Sequence of chain 8.A:
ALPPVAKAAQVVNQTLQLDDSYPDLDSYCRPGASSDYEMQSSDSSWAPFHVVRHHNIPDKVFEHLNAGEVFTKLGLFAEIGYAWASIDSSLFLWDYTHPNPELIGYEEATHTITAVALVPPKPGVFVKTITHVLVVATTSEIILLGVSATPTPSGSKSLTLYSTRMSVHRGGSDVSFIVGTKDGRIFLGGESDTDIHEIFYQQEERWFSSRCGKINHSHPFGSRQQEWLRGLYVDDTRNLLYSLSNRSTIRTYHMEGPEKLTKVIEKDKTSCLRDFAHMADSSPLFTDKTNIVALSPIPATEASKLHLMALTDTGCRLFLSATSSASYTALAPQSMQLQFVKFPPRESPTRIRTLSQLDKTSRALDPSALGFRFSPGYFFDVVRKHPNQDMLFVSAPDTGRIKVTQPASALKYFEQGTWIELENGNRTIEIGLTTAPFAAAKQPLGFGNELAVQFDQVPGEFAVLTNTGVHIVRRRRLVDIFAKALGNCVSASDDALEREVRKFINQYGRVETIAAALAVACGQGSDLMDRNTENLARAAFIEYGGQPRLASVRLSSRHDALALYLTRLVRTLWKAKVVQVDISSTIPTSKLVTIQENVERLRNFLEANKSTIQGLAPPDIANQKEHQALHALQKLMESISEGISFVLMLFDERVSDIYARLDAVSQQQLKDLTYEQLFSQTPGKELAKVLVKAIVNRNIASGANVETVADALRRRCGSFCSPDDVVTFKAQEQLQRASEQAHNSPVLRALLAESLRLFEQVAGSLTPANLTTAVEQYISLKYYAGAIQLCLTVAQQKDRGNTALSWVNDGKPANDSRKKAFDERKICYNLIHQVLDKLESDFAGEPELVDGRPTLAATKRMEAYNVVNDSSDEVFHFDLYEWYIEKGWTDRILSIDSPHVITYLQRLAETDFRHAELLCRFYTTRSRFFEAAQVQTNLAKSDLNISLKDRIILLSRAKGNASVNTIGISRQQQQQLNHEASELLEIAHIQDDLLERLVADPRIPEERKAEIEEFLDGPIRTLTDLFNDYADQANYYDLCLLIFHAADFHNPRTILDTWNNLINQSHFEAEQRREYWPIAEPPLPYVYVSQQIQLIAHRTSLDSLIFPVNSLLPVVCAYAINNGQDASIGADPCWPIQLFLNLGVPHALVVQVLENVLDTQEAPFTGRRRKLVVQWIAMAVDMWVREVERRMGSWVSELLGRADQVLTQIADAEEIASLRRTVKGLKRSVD

The small molecule below binds the protein below.
Small molecule (SMILES): CSCC[C@H](NC(=O)[C@@H]1CCCN1C(=O)[C@H](CC(C)C)NC(=O)[C@H](CC(C)C)NC(=O)[C@H](CCCCN)NC(=O)[C@H](C)NC(=O)[C@H](CCCCN)NC(=O)[C@@H](N)CCCN=C(N)N)C(=O)N[C@@H](CCC(=O)O)C(=O)N[C@@H](CCC(=O)O)C(=O)N[C@@H](C)C(=O)N[C@@H](CC(C)C)C(=O)N[C@@H](CC(C)C)C(=O)N1CCC[C@H]1C=O

Binding-site contacts:
Ligand atom CA contacts residue PHE126 of chain 8.A at 3.9 Å (hydrophobic).
Ligand atom CA contacts residue LEU161 of chain 8.A at 3.5 Å (hydrophobic).
Ligand atom O contacts residue ILE130 of chain 8.A at 3.7 Å.
Ligand atom N contacts residue GLY105 of chain 8.A at 2.8 Å (h-bond).
Ligand atom C contacts residue GLY105 of chain 8.A at 3.8 Å.
Ligand atom CB contacts residue ILE130 of chain 8.A at 3.6 Å (hydrophobic).
Ligand atom CA contacts residue SER163 of chain 8.A at 3.7 Å.
Ligand atom C contacts residue ILE130 of chain 8.A at 3.9 Å (hydrophobic).
Ligand atom C contacts residue LEU161 of chain 8.A at 3.8 Å (hydrophobic).
Ligand atom CD contacts residue ARG165 of chain 8.A at 3.8 Å.
Ligand atom CD contacts residue GLN203 of chain 8.A at 3.5 Å.
Ligand atom CB contacts residue ILE104 of chain 8.A at 3.6 Å (hydrophobic).
Ligand atom CB contacts residue GLY105 of chain 8.A at 3.1 Å.
Ligand atom OE1 contacts residue ARG165 of chain 8.A at 2.9 Å (salt-bridge).
Ligand atom O contacts residue SER163 of chain 8.A at 3.1 Å (h-bond).
Ligand atom O contacts residue GLN203 of chain 8.A at 3.5 Å (h-bond).
Ligand atom CA contacts residue VAL125 of chain 8.A at 3.4 Å (hydrophobic).
Ligand atom O contacts residue TYR162 of chain 8.A at 3.6 Å.
Ligand atom O contacts residue LEU161 of chain 8.A at 3.4 Å (h-bond).
Ligand atom CD1 contacts residue TYR162 of chain 8.A at 3.5 Å (hydrophobic).
Ligand atom CB contacts residue VAL125 of chain 8.A at 3.3 Å (hydrophobic).
Ligand atom CG contacts residue TYR162 of chain 8.A at 3.9 Å (hydrophobic).
Ligand atom N contacts residue VAL125 of chain 8.A at 3.5 Å (h-bond).
Ligand atom CA contacts residue GLY105 of chain 8.A at 3.6 Å.
Ligand atom SD contacts residue ARG165 of chain 8.A at 3.5 Å.
Ligand atom O contacts residue VAL127 of chain 8.A at 3.5 Å.
Ligand atom CB contacts residue TYR162 of chain 8.A at 3.5 Å (hydrophobic).
Ligand atom O contacts residue GLY105 of chain 8.A at 3.7 Å.
Ligand atom CD2 contacts residue LEU161 of chain 8.A at 3.6 Å (hydrophobic).
Ligand atom CD1 contacts residue GLY124 of chain 8.A at 3.9 Å.
Ligand atom O contacts residue VAL127 of chain 8.A at 2.5 Å (h-bond).
Ligand atom CA contacts residue ILE130 of chain 8.A at 3.5 Å (hydrophobic).
Ligand atom CD1 contacts residue GLN203 of chain 8.A at 3.5 Å.
Ligand atom CA contacts residue GLY105 of chain 8.A at 3.9 Å.
Ligand atom O contacts residue PHE126 of chain 8.A at 3.4 Å.
Ligand atom CE contacts residue ARG165 of chain 8.A at 3.8 Å.
Ligand atom C contacts residue VAL127 of chain 8.A at 3.7 Å (hydrophobic).
Ligand atom N contacts residue LEU161 of chain 8.A at 3.2 Å (h-bond).
Ligand atom CD2 contacts residue PHE126 of chain 8.A at 3.4 Å (hydrophobic).
Ligand atom N contacts residue SER163 of chain 8.A at 3.9 Å.